The protein below binds the small molecule below.
Small molecule (SMILES): CC(=O)N[C@@H]1[C@@H](O)[C@H](O[C@@H]2O[C@H](CO[C@]3(C(=O)O)C[C@H](O)[C@@H](NC(C)=O)[C@H]([C@H](O)[C@H](O)CO)O3)[C@H](O)[C@H](O)[C@H]2O)[C@@H](CO)O[C@H]1O

Sequence of chain 1.B:
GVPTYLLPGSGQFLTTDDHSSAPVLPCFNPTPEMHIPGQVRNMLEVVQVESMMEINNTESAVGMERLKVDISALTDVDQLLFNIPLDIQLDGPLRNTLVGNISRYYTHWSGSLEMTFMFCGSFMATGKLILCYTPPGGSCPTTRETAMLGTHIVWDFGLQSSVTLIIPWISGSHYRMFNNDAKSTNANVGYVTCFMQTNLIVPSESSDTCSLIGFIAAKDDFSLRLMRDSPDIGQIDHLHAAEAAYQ

Binding-site contacts:
Ligand atom O7 contacts residue LYS270 of chain 1.A at 3.4 Å (salt-bridge).
Ligand atom O7 contacts residue ASN180 of chain 1.B at 3.2 Å (h-bond).
Ligand atom C3 contacts residue ARG104 of chain 1.B at 3.8 Å.
Ligand atom C4 contacts residue ASP232 of chain 1.B at 3.5 Å.
Ligand atom O1B contacts residue ARG104 of chain 1.B at 2.4 Å (salt-bridge).
Ligand atom O1B contacts residue ASP91 of chain 1.B at 3.8 Å.
Ligand atom C10 contacts residue ASP232 of chain 1.B at 3.6 Å.
Ligand atom C11 contacts residue ASP232 of chain 1.B at 3.4 Å.
Ligand atom C3 contacts residue PRO274 of chain 1.A at 3.7 Å (hydrophobic).
Ligand atom C11 contacts residue GLY234 of chain 1.B at 3.7 Å.
Ligand atom C1 contacts residue ARG104 of chain 1.B at 3.4 Å.
Ligand atom C7 contacts residue ASN180 of chain 1.B at 3.5 Å.
Ligand atom O4 contacts residue ASP232 of chain 1.B at 2.9 Å (salt-bridge).
Ligand atom C11 contacts residue PRO231 of chain 1.B at 3.5 Å (hydrophobic).
Ligand atom C5 contacts residue ASN275 of chain 1.A at 3.5 Å.
Ligand atom O4 contacts residue ASN275 of chain 1.A at 2.8 Å (h-bond).
Ligand atom O4 contacts residue ARG95 of chain 1.B at 3.3 Å (salt-bridge).
Ligand atom O4 contacts residue ASP91 of chain 1.B at 2.4 Å (salt-bridge).
Ligand atom C10 contacts residue PRO231 of chain 1.B at 3.5 Å (hydrophobic).
Ligand atom O7 contacts residue PRO274 of chain 1.A at 3.5 Å.
Ligand atom C4 contacts residue PRO231 of chain 1.B at 3.4 Å (hydrophobic).
Ligand atom O10 contacts residue ASN275 of chain 1.A at 2.7 Å (h-bond).
Ligand atom C4 contacts residue ASP91 of chain 1.B at 3.4 Å.
Ligand atom O4 contacts residue PRO231 of chain 1.B at 3.8 Å.
Ligand atom O6 contacts residue PRO274 of chain 1.A at 3.8 Å.
Ligand atom C4 contacts residue ARG104 of chain 1.B at 3.7 Å.
Ligand atom N5 contacts residue ASN275 of chain 1.A at 3.5 Å (h-bond).
Ligand atom O10 contacts residue LYS270 of chain 1.A at 3.0 Å (salt-bridge).
Ligand atom N5 contacts residue PRO231 of chain 1.B at 2.6 Å (h-bond).
Ligand atom C5 contacts residue PRO231 of chain 1.B at 3.4 Å (hydrophobic).
Ligand atom C3 contacts residue ARG95 of chain 1.B at 3.8 Å.
Ligand atom C4 contacts residue PRO274 of chain 1.A at 3.8 Å (hydrophobic).
Ligand atom C10 contacts residue LYS270 of chain 1.A at 3.6 Å.
Ligand atom C8 contacts residue ASN180 of chain 1.B at 3.0 Å.
Ligand atom O3 contacts residue PRO274 of chain 1.A at 3.6 Å.
Ligand atom C4 contacts residue ASN275 of chain 1.A at 3.7 Å.
Ligand atom O3 contacts residue GLY282 of chain 1.A at 3.3 Å.
Ligand atom C11 contacts residue ILE233 of chain 1.B at 3.5 Å (hydrophobic).
Ligand atom C10 contacts residue ASN275 of chain 1.A at 3.2 Å.
Ligand atom O6 contacts residue ASP91 of chain 1.B at 3.2 Å.

Sequence of chain 1.A:
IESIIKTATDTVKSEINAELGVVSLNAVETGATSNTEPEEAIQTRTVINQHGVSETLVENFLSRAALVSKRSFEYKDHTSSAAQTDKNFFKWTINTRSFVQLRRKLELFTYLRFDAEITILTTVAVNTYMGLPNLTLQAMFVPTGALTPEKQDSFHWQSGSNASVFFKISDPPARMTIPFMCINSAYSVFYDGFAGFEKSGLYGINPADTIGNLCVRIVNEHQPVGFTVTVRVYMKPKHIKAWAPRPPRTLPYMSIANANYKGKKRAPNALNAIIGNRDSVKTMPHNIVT